Sequence of chain 1.A:
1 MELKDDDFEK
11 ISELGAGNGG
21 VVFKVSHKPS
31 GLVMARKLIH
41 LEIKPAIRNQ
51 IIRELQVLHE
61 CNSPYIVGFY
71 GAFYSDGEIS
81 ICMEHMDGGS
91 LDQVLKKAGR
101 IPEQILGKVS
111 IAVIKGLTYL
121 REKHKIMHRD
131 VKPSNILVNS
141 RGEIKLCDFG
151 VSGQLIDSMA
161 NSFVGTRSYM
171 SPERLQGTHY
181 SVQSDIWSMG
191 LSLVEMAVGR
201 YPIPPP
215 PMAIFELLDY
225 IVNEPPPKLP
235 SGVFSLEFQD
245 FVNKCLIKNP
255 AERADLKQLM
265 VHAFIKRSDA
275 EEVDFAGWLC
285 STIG

This small molecule binds to this protein.
Small molecule (SMILES): Nc1ncnc2c1ncn2[C@@H]1O[C@H](CO[P](=O)(O)O[P](=O)(O)NP(=O)(O)O)[C@@H](O)[C@H]1O

Binding-site contacts:
Ligand atom O2A contacts residue 3OR1 of chain 1.D at 3.6 Å.
Ligand atom O3A contacts residue GLY17 of chain 1.A at 3.2 Å.
Ligand atom O2B contacts residue MG1 of chain 1.C at 1.9 Å.
Ligand atom O2G contacts residue GLY19 of chain 1.A at 3.5 Å (h-bond).
Ligand atom PB contacts residue SER134 of chain 1.A at 3.5 Å.
Ligand atom O1G contacts residue ASN18 of chain 1.A at 2.8 Å (h-bond).
Ligand atom C5 contacts residue LEU137 of chain 1.A at 3.6 Å (hydrophobic).
Ligand atom O3G contacts residue 3OR1 of chain 1.D at 3.7 Å.
Ligand atom O1B contacts residue SER134 of chain 1.A at 3.2 Å.
Ligand atom O2G contacts residue ASN18 of chain 1.A at 2.8 Å (h-bond).
Ligand atom O2A contacts residue MG1 of chain 1.C at 1.9 Å.
Ligand atom O4' contacts residue VAL22 of chain 1.A at 3.3 Å.
Ligand atom O3' contacts residue GLN93 of chain 1.A at 3.3 Å.
Ligand atom O1G contacts residue LYS132 of chain 1.A at 3.1 Å (salt-bridge).
Ligand atom O1A contacts residue 3OR1 of chain 1.D at 2.7 Å (h-bond).
Ligand atom O2' contacts residue GLN93 of chain 1.A at 2.6 Å (h-bond).
Ligand atom C4' contacts residue GLY15 of chain 1.A at 3.5 Å.
Ligand atom O2A contacts residue ASP148 of chain 1.A at 2.7 Å (salt-bridge).
Ligand atom N6 contacts residue LEU137 of chain 1.A at 3.5 Å.
Ligand atom N6 contacts residue MET83 of chain 1.A at 3.6 Å.
Ligand atom PA contacts residue MG1 of chain 1.C at 3.3 Å.
Ligand atom O2' contacts residue SER90 of chain 1.A at 3.2 Å.
Ligand atom C6 contacts residue ALA35 of chain 1.A at 3.7 Å (hydrophobic).
Ligand atom O2A contacts residue LYS37 of chain 1.A at 2.9 Å (salt-bridge).
Ligand atom O1A contacts residue LYS37 of chain 1.A at 3.6 Å (salt-bridge).
Ligand atom PA contacts residue 3OR1 of chain 1.D at 3.7 Å.
Ligand atom C2 contacts residue MET86 of chain 1.A at 3.5 Å (hydrophobic).
Ligand atom N6 contacts residue GLU84 of chain 1.A at 3.0 Å (salt-bridge).
Ligand atom N6 contacts residue ALA35 of chain 1.A at 3.6 Å.
Ligand atom N1 contacts residue MET86 of chain 1.A at 3.0 Å (h-bond).
Ligand atom C6 contacts residue LEU137 of chain 1.A at 3.5 Å (hydrophobic).
Ligand atom O3G contacts residue LYS132 of chain 1.A at 3.5 Å (salt-bridge).
Ligand atom N7 contacts residue MET83 of chain 1.A at 3.7 Å.
Ligand atom O3G contacts residue MG1 of chain 1.C at 3.7 Å.
Ligand atom O2B contacts residue ASN135 of chain 1.A at 3.0 Å (h-bond).
Ligand atom O2B contacts residue SER134 of chain 1.A at 3.0 Å (h-bond).
Ligand atom PB contacts residue MG1 of chain 1.C at 3.4 Å.
Ligand atom C8 contacts residue VAL22 of chain 1.A at 3.7 Å (hydrophobic).
Ligand atom C5' contacts residue ALA16 of chain 1.A at 3.7 Å (hydrophobic).
Ligand atom O2G contacts residue GLY17 of chain 1.A at 3.2 Å.